Sequence of chain 1.A:
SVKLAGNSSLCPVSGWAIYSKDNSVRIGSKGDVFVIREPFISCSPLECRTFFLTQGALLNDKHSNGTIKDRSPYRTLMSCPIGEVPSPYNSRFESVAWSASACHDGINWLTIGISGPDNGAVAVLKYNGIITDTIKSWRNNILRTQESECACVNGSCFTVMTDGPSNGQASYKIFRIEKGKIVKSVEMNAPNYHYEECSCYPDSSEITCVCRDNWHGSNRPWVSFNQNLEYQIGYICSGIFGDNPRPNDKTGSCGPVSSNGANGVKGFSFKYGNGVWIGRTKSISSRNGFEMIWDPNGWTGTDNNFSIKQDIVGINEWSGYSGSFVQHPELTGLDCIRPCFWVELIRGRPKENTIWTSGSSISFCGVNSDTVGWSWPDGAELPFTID

Binding-site contacts:
Ligand atom C7 contacts residue ASN65 of chain 1.A at 3.3 Å.
Ligand atom C1 contacts residue ILE355 of chain 1.A at 4.3 Å (hydrophobic).
Ligand atom C1 contacts residue ASN65 of chain 1.A at 1.4 Å.
Ligand atom N2 contacts residue ILE355 of chain 1.A at 4.0 Å.
Ligand atom C5 contacts residue ASN65 of chain 1.A at 3.6 Å.
Ligand atom C3 contacts residue ASN65 of chain 1.A at 3.7 Å.
Ligand atom C8 contacts residue LYS62 of chain 1.A at 3.8 Å.
Ligand atom C8 contacts residue ILE386 of chain 1.A at 3.8 Å (hydrophobic).
Ligand atom C7 contacts residue ILE355 of chain 1.A at 4.1 Å (hydrophobic).
Ligand atom N2 contacts residue ASN65 of chain 1.A at 2.9 Å (h-bond).
Ligand atom C4 contacts residue ASN65 of chain 1.A at 4.1 Å.
Ligand atom C8 contacts residue ILE355 of chain 1.A at 3.7 Å (hydrophobic).
Ligand atom O7 contacts residue ASN65 of chain 1.A at 3.3 Å (h-bond).
Ligand atom C8 contacts residue ASN65 of chain 1.A at 4.5 Å.
Ligand atom O5 contacts residue ASN65 of chain 1.A at 2.3 Å (h-bond).
Ligand atom C2 contacts residue ASN65 of chain 1.A at 2.3 Å.
Ligand atom O7 contacts residue LYS62 of chain 1.A at 3.8 Å.
Ligand atom C7 contacts residue LYS62 of chain 1.A at 4.2 Å.

This protein binds this small molecule.
Small molecule (SMILES): CC(=O)N[C@H]1[C@H](O[C@H]2[C@H](O)[C@@H](NC(C)=O)CO[C@@H]2CO)O[C@H](CO)[C@@H](O)[C@@H]1O